This small molecule binds to this protein.
Small molecule (SMILES): CC(=O)N[C@H]1[C@H](O[C@H]2[C@H](O)[C@@H](NC(C)=O)CO[C@@H]2CO)O[C@H](CO)[C@@H](O)[C@@H]1O

Binding-site contacts:
Ligand atom C8 contacts residue ALA83 of chain 1.B at 4.2 Å (hydrophobic).
Ligand atom N2 contacts residue ASN613 of chain 1.B at 2.9 Å (h-bond).
Ligand atom O7 contacts residue ASN613 of chain 1.B at 3.3 Å (h-bond).
Ligand atom C1 contacts residue ASN613 of chain 1.B at 1.5 Å.
Ligand atom O7 contacts residue ARG84 of chain 1.B at 2.9 Å (salt-bridge).
Ligand atom C8 contacts residue ASN613 of chain 1.B at 4.0 Å.
Ligand atom C2 contacts residue ASN613 of chain 1.B at 2.6 Å.
Ligand atom C7 contacts residue ASN613 of chain 1.B at 3.1 Å.
Ligand atom C7 contacts residue ARG84 of chain 1.B at 3.9 Å.
Ligand atom O6 contacts residue ASN613 of chain 1.B at 4.5 Å.
Ligand atom C8 contacts residue GLU80 of chain 1.B at 3.9 Å.
Ligand atom C8 contacts residue THR610 of chain 1.B at 4.5 Å.
Ligand atom C4 contacts residue ASN613 of chain 1.B at 4.3 Å.
Ligand atom C8 contacts residue ARG84 of chain 1.B at 4.1 Å.
Ligand atom C5 contacts residue ASN613 of chain 1.B at 3.6 Å.
Ligand atom N2 contacts residue PRO611 of chain 1.B at 4.1 Å.
Ligand atom C8 contacts residue PRO611 of chain 1.B at 4.1 Å (hydrophobic).
Ligand atom O5 contacts residue ASN613 of chain 1.B at 2.4 Å (h-bond).
Ligand atom C3 contacts residue ASN613 of chain 1.B at 3.9 Å.

Sequence of chain 1.B:
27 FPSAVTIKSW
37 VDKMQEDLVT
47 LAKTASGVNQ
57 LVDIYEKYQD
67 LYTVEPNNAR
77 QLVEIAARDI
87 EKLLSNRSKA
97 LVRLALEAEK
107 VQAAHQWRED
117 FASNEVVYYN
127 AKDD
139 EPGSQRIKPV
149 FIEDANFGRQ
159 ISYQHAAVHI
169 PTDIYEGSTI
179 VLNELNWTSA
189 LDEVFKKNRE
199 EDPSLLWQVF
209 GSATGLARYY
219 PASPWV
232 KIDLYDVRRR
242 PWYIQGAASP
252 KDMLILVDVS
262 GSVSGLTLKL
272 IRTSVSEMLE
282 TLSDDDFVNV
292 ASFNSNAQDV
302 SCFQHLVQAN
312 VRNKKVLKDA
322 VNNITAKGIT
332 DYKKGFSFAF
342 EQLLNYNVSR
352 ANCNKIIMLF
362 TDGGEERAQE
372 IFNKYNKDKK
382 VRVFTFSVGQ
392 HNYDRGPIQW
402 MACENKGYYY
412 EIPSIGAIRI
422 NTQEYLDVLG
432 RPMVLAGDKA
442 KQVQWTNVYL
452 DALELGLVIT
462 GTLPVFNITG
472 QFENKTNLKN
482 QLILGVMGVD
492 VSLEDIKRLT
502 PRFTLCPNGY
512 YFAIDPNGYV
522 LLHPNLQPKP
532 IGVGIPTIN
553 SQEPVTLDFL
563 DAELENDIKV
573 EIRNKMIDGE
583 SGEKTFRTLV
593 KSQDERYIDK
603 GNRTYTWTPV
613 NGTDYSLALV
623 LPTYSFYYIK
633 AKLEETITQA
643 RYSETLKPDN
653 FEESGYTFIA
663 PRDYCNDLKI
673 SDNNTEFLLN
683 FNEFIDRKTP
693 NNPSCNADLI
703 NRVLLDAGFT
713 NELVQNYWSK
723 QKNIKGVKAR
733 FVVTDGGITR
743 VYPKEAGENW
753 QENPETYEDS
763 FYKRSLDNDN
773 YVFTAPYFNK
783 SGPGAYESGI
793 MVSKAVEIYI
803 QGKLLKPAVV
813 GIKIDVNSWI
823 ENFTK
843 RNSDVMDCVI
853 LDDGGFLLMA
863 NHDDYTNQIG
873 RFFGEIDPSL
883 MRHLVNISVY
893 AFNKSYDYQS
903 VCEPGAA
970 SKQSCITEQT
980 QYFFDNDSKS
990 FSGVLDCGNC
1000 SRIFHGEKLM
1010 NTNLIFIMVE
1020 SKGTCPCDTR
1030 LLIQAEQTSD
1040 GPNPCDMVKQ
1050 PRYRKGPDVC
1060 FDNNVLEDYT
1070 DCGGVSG